Sequence of chain 1.C:
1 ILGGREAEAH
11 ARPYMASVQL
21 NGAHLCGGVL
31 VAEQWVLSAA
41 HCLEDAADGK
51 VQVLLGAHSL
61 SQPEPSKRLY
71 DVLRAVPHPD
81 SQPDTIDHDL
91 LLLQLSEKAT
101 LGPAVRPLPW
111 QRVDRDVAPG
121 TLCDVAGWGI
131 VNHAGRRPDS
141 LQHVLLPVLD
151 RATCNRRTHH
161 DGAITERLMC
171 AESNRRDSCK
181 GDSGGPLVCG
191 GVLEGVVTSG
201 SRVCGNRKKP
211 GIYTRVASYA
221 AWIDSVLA

Binding-site contacts:
Ligand atom S contacts residue ARG176 of chain 1.C at 3.7 Å.
Ligand atom N1 contacts residue ARG176 of chain 1.C at 3.6 Å.
Ligand atom C14 contacts residue LEU122 of chain 1.C at 3.9 Å (hydrophobic).
Ligand atom C1 contacts residue VAL144 of chain 1.C at 4.2 Å (hydrophobic).
Ligand atom C2 contacts residue LEU145 of chain 1.C at 3.4 Å (hydrophobic).
Ligand atom C17 contacts residue ARG5 of chain 1.C at 3.9 Å.
Ligand atom C1 contacts residue LEU145 of chain 1.C at 3.9 Å (hydrophobic).
Ligand atom C contacts residue LEU145 of chain 1.C at 4.0 Å (hydrophobic).
Ligand atom N contacts residue VAL144 of chain 1.C at 3.9 Å.
Ligand atom BR contacts residue LEU145 of chain 1.C at 4.0 Å.
Ligand atom N4 contacts residue LEU122 of chain 1.C at 4.0 Å.
Ligand atom C8 contacts residue PRO147 of chain 1.C at 3.5 Å (hydrophobic).
Ligand atom BR contacts residue HIS143 of chain 1.C at 3.4 Å.
Ligand atom C8 contacts residue LEU122 of chain 1.C at 3.7 Å (hydrophobic).
Ligand atom O contacts residue LEU145 of chain 1.C at 4.1 Å.
Ligand atom C17 contacts residue GLY3 of chain 1.C at 4.1 Å.
Ligand atom C15 contacts residue ARG176 of chain 1.C at 3.2 Å.
Ligand atom C2 contacts residue ARG176 of chain 1.C at 3.5 Å.
Ligand atom BR contacts residue VAL144 of chain 1.C at 3.9 Å.
Ligand atom C4 contacts residue PRO147 of chain 1.C at 4.0 Å (hydrophobic).
Ligand atom C9 contacts residue LEU122 of chain 1.C at 3.5 Å (hydrophobic).
Ligand atom O1 contacts residue ARG176 of chain 1.C at 2.8 Å (salt-bridge).
Ligand atom C3 contacts residue LEU145 of chain 1.C at 3.1 Å (hydrophobic).
Ligand atom C8 contacts residue GLY120 of chain 1.C at 4.2 Å.
Ligand atom C10 contacts residue LEU122 of chain 1.C at 3.7 Å (hydrophobic).
Ligand atom N contacts residue LEU145 of chain 1.C at 3.3 Å (h-bond).
Ligand atom S contacts residue LEU145 of chain 1.C at 3.9 Å.
Ligand atom BR contacts residue ARG5 of chain 1.C at 3.7 Å.
Ligand atom C14 contacts residue GLY120 of chain 1.C at 3.4 Å.
Ligand atom C1 contacts residue ARG176 of chain 1.C at 3.6 Å.
Ligand atom C9 contacts residue GLY120 of chain 1.C at 4.0 Å.
Ligand atom O contacts residue LEU122 of chain 1.C at 3.3 Å.
Ligand atom N4 contacts residue PRO147 of chain 1.C at 3.8 Å.
Ligand atom C4 contacts residue GLU172 of chain 1.C at 3.9 Å.
Ligand atom N3 contacts residue LEU122 of chain 1.C at 3.9 Å.
Ligand atom C16 contacts residue GLY3 of chain 1.C at 3.8 Å.
Ligand atom S contacts residue PRO147 of chain 1.C at 4.1 Å.
Ligand atom N1 contacts residue LEU145 of chain 1.C at 2.9 Å (h-bond).
Ligand atom C6 contacts residue LEU122 of chain 1.C at 3.9 Å (hydrophobic).
Ligand atom C16 contacts residue ARG176 of chain 1.C at 3.8 Å.

The protein below binds the small molecule below.
Small molecule (SMILES): O=C(Nc1cccc(Br)n1)[C@@H]1SCCN1C(=O)Cn1ncc2ccccc21